Sequence of chain 1.A:
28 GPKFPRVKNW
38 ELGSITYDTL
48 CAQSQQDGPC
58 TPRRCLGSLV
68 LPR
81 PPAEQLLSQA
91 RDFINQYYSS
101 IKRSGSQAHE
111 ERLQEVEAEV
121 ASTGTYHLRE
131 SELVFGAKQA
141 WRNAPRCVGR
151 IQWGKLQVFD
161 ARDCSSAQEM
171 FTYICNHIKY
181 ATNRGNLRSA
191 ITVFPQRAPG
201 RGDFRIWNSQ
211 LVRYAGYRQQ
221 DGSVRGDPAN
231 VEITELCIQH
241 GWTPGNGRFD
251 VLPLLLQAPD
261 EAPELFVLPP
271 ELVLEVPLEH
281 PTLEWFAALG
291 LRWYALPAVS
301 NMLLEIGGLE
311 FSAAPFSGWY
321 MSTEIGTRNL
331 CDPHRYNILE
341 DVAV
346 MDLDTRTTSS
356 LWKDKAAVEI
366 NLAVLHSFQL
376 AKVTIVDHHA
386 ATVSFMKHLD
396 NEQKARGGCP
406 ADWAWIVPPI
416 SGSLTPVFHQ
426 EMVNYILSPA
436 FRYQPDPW

Sequence of chain 1.B:
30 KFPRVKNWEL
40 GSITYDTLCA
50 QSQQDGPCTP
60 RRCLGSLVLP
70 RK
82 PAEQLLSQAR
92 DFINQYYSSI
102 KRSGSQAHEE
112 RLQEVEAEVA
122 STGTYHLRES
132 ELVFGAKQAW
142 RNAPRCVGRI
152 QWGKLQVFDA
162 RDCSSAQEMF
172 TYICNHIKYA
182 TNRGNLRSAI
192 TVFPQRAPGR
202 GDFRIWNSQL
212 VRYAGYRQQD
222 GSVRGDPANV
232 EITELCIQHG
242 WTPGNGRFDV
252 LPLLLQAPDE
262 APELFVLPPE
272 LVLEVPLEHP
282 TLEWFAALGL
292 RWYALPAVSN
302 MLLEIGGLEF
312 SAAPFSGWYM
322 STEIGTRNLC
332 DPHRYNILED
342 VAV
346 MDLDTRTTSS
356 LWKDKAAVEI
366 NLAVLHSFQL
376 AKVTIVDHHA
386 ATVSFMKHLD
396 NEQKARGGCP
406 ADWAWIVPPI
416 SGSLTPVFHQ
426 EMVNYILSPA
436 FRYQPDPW

The small molecule below binds the protein below.
Small molecule (SMILES): N#Cc1ccc(CCNCc2ccc3ccc(N)nc3c2)cc1

Binding-site contacts:
Ligand atom C02 contacts residue TRP319 of chain 1.A at 3.9 Å (hydrophobic).
Ligand atom C22 contacts residue TRP410 of chain 1.A at 4.0 Å (hydrophobic).
Ligand atom C22 contacts residue VAL67 of chain 1.A at 3.9 Å (hydrophobic).
Ligand atom C02 contacts residue GLU324 of chain 1.A at 3.3 Å.
Ligand atom C04 contacts residue HEM1 of chain 1.C at 3.1 Å.
Ligand atom N28 contacts residue LEU68 of chain 1.A at 3.2 Å.
Ligand atom C06 contacts residue HEM1 of chain 1.C at 3.5 Å.
Ligand atom N02 contacts residue HEM1 of chain 1.C at 3.5 Å.
Ligand atom C23 contacts residue VAL67 of chain 1.A at 3.6 Å (hydrophobic).
Ligand atom C06 contacts residue PHE316 of chain 1.A at 3.9 Å (hydrophobic).
Ligand atom C21 contacts residue TRP410 of chain 1.A at 4.0 Å (hydrophobic).
Ligand atom C22 contacts residue TYR438 of chain 1.A at 3.5 Å (hydrophobic).
Ligand atom C27 contacts residue LEU68 of chain 1.A at 3.5 Å (hydrophobic).
Ligand atom C09 contacts residue HEM1 of chain 1.C at 3.6 Å.
Ligand atom C11 contacts residue HEM1 of chain 1.C at 3.3 Å.
Ligand atom C26 contacts residue GOL1 of chain 1.H at 3.9 Å.
Ligand atom N01 contacts residue GLU324 of chain 1.A at 2.7 Å (salt-bridge).
Ligand atom C06 contacts residue VAL299 of chain 1.A at 3.5 Å (hydrophobic).
Ligand atom N12 contacts residue HEM1 of chain 1.C at 2.7 Å (h-bond).
Ligand atom C09 contacts residue GLU324 of chain 1.A at 3.4 Å.
Ligand atom C02 contacts residue HEM1 of chain 1.C at 3.6 Å.
Ligand atom C27 contacts residue TRP37 of chain 1.B at 3.6 Å (hydrophobic).
Ligand atom C07 contacts residue HEM1 of chain 1.C at 3.8 Å.
Ligand atom C22 contacts residue HEM1 of chain 1.C at 4.0 Å.
Ligand atom C10 contacts residue HEM1 of chain 1.C at 4.0 Å.
Ligand atom N28 contacts residue TRP37 of chain 1.B at 3.3 Å.
Ligand atom N02 contacts residue GLU324 of chain 1.A at 2.6 Å (salt-bridge).
Ligand atom C07 contacts residue VAL299 of chain 1.A at 3.2 Å (hydrophobic).
Ligand atom C03 contacts residue HEM1 of chain 1.C at 2.9 Å.
Ligand atom N02 contacts residue TRP319 of chain 1.A at 2.8 Å (h-bond).
Ligand atom C10 contacts residue GLU324 of chain 1.A at 3.5 Å.
Ligand atom C05 contacts residue HEM1 of chain 1.C at 3.7 Å.
Ligand atom C14 contacts residue TRP410 of chain 1.A at 3.5 Å (hydrophobic).
Ligand atom N02 contacts residue TYR320 of chain 1.A at 3.7 Å.
Ligand atom C13 contacts residue HEM1 of chain 1.C at 3.4 Å.
Ligand atom C25 contacts residue GOL1 of chain 1.H at 3.9 Å.
Ligand atom C08 contacts residue HEM1 of chain 1.C at 3.8 Å.
Ligand atom C08 contacts residue VAL299 of chain 1.A at 3.6 Å (hydrophobic).
Ligand atom C14 contacts residue HEM1 of chain 1.C at 3.4 Å.
Ligand atom N02 contacts residue PRO297 of chain 1.A at 4.0 Å.